Binding-site contacts:
Ligand atom O01 contacts residue LEU97 of chain 1.B at 3.1 Å.
Ligand atom O32 contacts residue LEU167 of chain 1.B at 3.1 Å.
Ligand atom C06 contacts residue MET99 of chain 1.B at 3.6 Å (hydrophobic).
Ligand atom C37 contacts residue PHE165 of chain 1.B at 3.4 Å (hydrophobic).
Ligand atom C39 contacts residue ASP164 of chain 1.B at 3.4 Å.
Ligand atom C20 contacts residue GLU67 of chain 1.B at 3.0 Å.
Ligand atom C02 contacts residue ASP164 of chain 1.B at 3.4 Å.
Ligand atom C34 contacts residue ASP164 of chain 1.B at 3.7 Å.
Ligand atom O40 contacts residue MET75 of chain 1.B at 3.7 Å.
Ligand atom C12 contacts residue LEU167 of chain 1.B at 3.4 Å (hydrophobic).
Ligand atom C38 contacts residue MET75 of chain 1.B at 3.5 Å (hydrophobic).
Ligand atom C06 contacts residue ALA52 of chain 1.B at 3.7 Å (hydrophobic).
Ligand atom N03 contacts residue ASP164 of chain 1.B at 2.7 Å (salt-bridge).
Ligand atom C07 contacts residue LYS54 of chain 1.B at 3.1 Å.
Ligand atom C11 contacts residue LEU167 of chain 1.B at 3.5 Å (hydrophobic).
Ligand atom C07 contacts residue MET99 of chain 1.B at 3.7 Å (hydrophobic).
Ligand atom N05 contacts residue YY31 of chain 1.G at 3.8 Å.
Ligand atom C07 contacts residue LEU97 of chain 1.B at 3.1 Å (hydrophobic).
Ligand atom O32 contacts residue LYS54 of chain 1.B at 2.6 Å (salt-bridge).
Ligand atom F36 contacts residue LEU86 of chain 1.B at 3.0 Å.
Ligand atom C04 contacts residue MET99 of chain 1.B at 3.5 Å (hydrophobic).
Ligand atom C38 contacts residue PHE165 of chain 1.B at 3.4 Å (hydrophobic).
Ligand atom C07 contacts residue ILE53 of chain 1.B at 3.5 Å (hydrophobic).
Ligand atom S08 contacts residue LYS54 of chain 1.B at 3.5 Å.
Ligand atom C37 contacts residue MET75 of chain 1.B at 3.7 Å (hydrophobic).
Ligand atom F36 contacts residue ARG85 of chain 1.B at 3.2 Å.
Ligand atom C37 contacts residue CYS84 of chain 1.B at 3.7 Å (hydrophobic).
Ligand atom N05 contacts residue MET99 of chain 1.B at 3.3 Å (h-bond).
Ligand atom C28 contacts residue ILE68 of chain 1.B at 3.7 Å (hydrophobic).
Ligand atom C31 contacts residue MET75 of chain 1.B at 3.6 Å (hydrophobic).
Ligand atom O40 contacts residue LEU167 of chain 1.B at 3.4 Å.
Ligand atom C09 contacts residue ASP164 of chain 1.B at 3.3 Å.
Ligand atom C33 contacts residue ASP164 of chain 1.B at 3.4 Å.
Ligand atom C39 contacts residue PHE165 of chain 1.B at 3.7 Å (hydrophobic).
Ligand atom O40 contacts residue PHE165 of chain 1.B at 2.7 Å (h-bond).
Ligand atom S08 contacts residue LEU97 of chain 1.B at 3.2 Å (h-bond).
Ligand atom C07 contacts residue ALA52 of chain 1.B at 3.0 Å (hydrophobic).
Ligand atom O40 contacts residue ASP164 of chain 1.B at 3.2 Å.
Ligand atom C11 contacts residue LEU97 of chain 1.B at 3.8 Å (hydrophobic).
Ligand atom C21 contacts residue GLU67 of chain 1.B at 3.1 Å.

The protein below binds the small molecule below.
Small molecule (SMILES): CN1CCC(c2ccc(-c3ccc4c(c3)C(=O)N([C@@H](C(=O)Nc3nccs3)c3cc(F)ccc3O)C4)cc2)CC1

Sequence of chain 1.B:
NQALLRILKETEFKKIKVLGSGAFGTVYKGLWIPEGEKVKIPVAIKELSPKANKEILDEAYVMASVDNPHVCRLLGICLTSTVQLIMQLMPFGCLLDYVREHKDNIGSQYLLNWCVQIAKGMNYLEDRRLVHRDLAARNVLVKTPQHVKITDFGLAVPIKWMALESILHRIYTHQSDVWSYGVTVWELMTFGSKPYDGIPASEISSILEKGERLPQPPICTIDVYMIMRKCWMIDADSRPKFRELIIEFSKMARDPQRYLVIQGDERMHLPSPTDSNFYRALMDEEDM